This small molecule binds to this protein.
Small molecule (SMILES): O=P(O)(O)O[C@H]1O[C@H](CO)[C@@H](O)[C@H](O)[C@H]1O

Sequence of chain 1.A:
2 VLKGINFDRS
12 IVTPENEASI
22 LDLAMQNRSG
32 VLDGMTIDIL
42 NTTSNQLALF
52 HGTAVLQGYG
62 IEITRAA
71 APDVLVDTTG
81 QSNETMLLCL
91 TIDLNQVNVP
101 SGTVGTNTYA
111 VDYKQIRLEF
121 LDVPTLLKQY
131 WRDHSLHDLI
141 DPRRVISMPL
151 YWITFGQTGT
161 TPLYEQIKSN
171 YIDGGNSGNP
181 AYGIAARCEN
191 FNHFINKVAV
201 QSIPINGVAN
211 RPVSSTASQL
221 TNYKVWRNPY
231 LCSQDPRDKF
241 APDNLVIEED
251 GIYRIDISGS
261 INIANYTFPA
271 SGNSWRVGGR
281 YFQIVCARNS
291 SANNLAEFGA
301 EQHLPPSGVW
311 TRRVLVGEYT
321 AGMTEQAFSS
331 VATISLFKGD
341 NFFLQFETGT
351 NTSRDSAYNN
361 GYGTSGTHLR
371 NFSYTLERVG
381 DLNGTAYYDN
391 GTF

Binding-site contacts:
Ligand atom O2 contacts residue SER291 of chain 1.A at 4.0 Å.
Ligand atom O3 contacts residue ALA292 of chain 1.A at 3.6 Å.
Ligand atom C5 contacts residue ASN289 of chain 1.A at 3.6 Å.
Ligand atom O5 contacts residue PHE240 of chain 1.A at 3.5 Å.
Ligand atom O2 contacts residue ALA292 of chain 1.A at 4.5 Å.
Ligand atom C5 contacts residue PHE240 of chain 1.A at 4.3 Å (hydrophobic).
Ligand atom O4 contacts residue ASN341 of chain 1.A at 2.8 Å (h-bond).
Ligand atom O1 contacts residue SER291 of chain 1.A at 4.2 Å.
Ligand atom O3 contacts residue LEU295 of chain 1.A at 4.4 Å.
Ligand atom C2 contacts residue ARG237 of chain 1.A at 3.9 Å.
Ligand atom C4 contacts residue PHE240 of chain 1.A at 4.4 Å (hydrophobic).
Ligand atom O4 contacts residue ASN244 of chain 1.A at 3.8 Å.
Ligand atom C6 contacts residue PHE343 of chain 1.A at 3.5 Å (hydrophobic).
Ligand atom O6 contacts residue PHE240 of chain 1.A at 3.8 Å.
Ligand atom C6 contacts residue ASN244 of chain 1.A at 4.1 Å.
Ligand atom C3 contacts residue ASN289 of chain 1.A at 3.7 Å.
Ligand atom C3 contacts residue ASN341 of chain 1.A at 3.9 Å.
Ligand atom C3 contacts residue SER291 of chain 1.A at 4.0 Å.
Ligand atom O3 contacts residue ASN289 of chain 1.A at 4.2 Å.
Ligand atom C6 contacts residue ASN289 of chain 1.A at 4.1 Å.
Ligand atom C2 contacts residue PHE240 of chain 1.A at 3.6 Å (hydrophobic).
Ligand atom O6 contacts residue ASN244 of chain 1.A at 3.0 Å (h-bond).
Ligand atom O1 contacts residue ASN289 of chain 1.A at 4.2 Å.
Ligand atom C4 contacts residue ARG237 of chain 1.A at 4.2 Å.
Ligand atom O6 contacts residue PHE343 of chain 1.A at 3.9 Å.
Ligand atom O2P contacts residue SER291 of chain 1.A at 4.3 Å.
Ligand atom C4 contacts residue ASN289 of chain 1.A at 4.0 Å.
Ligand atom O2 contacts residue ARG237 of chain 1.A at 3.8 Å.
Ligand atom O3 contacts residue SER291 of chain 1.A at 4.4 Å.
Ligand atom C4 contacts residue ASN244 of chain 1.A at 3.8 Å.
Ligand atom C3 contacts residue ARG237 of chain 1.A at 3.9 Å.
Ligand atom O3 contacts residue ARG237 of chain 1.A at 2.8 Å (salt-bridge).
Ligand atom O3 contacts residue ASN341 of chain 1.A at 3.2 Å (h-bond).
Ligand atom O4 contacts residue PHE343 of chain 1.A at 4.2 Å.
Ligand atom C1 contacts residue PHE240 of chain 1.A at 3.6 Å (hydrophobic).
Ligand atom O4 contacts residue ASN289 of chain 1.A at 3.2 Å.
Ligand atom C4 contacts residue ASN341 of chain 1.A at 3.4 Å.
Ligand atom O2 contacts residue PHE240 of chain 1.A at 4.5 Å.